Binding-site contacts:
Ligand atom N1 contacts residue ALA214 of chain 1.C at 4.2 Å.
Ligand atom C3 contacts residue HIS216 of chain 1.C at 4.3 Å.
Ligand atom C8 contacts residue THR217 of chain 1.C at 4.3 Å.
Ligand atom C7 contacts residue PHE307 of chain 1.C at 4.3 Å (hydrophobic).
Ligand atom C4 contacts residue PHE362 of chain 1.C at 4.0 Å (hydrophobic).
Ligand atom C3 contacts residue PHE307 of chain 1.C at 3.2 Å (hydrophobic).
Ligand atom C9 contacts residue PHE307 of chain 1.C at 3.3 Å (hydrophobic).
Ligand atom C2 contacts residue PHE307 of chain 1.C at 4.0 Å (hydrophobic).
Ligand atom N1 contacts residue ASP213 of chain 1.C at 3.2 Å (salt-bridge).
Ligand atom C6 contacts residue THR217 of chain 1.C at 3.8 Å.
Ligand atom N1 contacts residue HIS295 of chain 1.C at 3.4 Å.
Ligand atom C2 contacts residue HIS295 of chain 1.C at 3.9 Å.
Ligand atom C6 contacts residue PHE307 of chain 1.C at 4.3 Å (hydrophobic).
Ligand atom C6 contacts residue PHE293 of chain 1.C at 4.0 Å (hydrophobic).
Ligand atom C9 contacts residue PHE362 of chain 1.C at 4.4 Å (hydrophobic).
Ligand atom C2 contacts residue ASN209 of chain 1.C at 4.2 Å.
Ligand atom C2 contacts residue ASP213 of chain 1.C at 3.7 Å.
Ligand atom C5 contacts residue PHE293 of chain 1.C at 4.1 Å (hydrophobic).
Ligand atom C3 contacts residue PHE362 of chain 1.C at 4.0 Å (hydrophobic).
Ligand atom C7 contacts residue ALA214 of chain 1.C at 3.9 Å (hydrophobic).
Ligand atom C8 contacts residue ASP213 of chain 1.C at 4.0 Å.
Ligand atom C8 contacts residue PHE307 of chain 1.C at 3.9 Å (hydrophobic).
Ligand atom C2 contacts residue HIS216 of chain 1.C at 4.0 Å.
Ligand atom C5 contacts residue THR217 of chain 1.C at 4.1 Å.
Ligand atom C8 contacts residue ALA214 of chain 1.C at 4.4 Å (hydrophobic).
Ligand atom C6 contacts residue PHE236 of chain 1.C at 4.4 Å (hydrophobic).
Ligand atom N1 contacts residue PHE307 of chain 1.C at 4.4 Å.
Ligand atom N1 contacts residue HIS216 of chain 1.C at 4.3 Å.
Ligand atom C5 contacts residue PHE307 of chain 1.C at 3.9 Å (hydrophobic).
Ligand atom C3 contacts residue PHE210 of chain 1.C at 4.3 Å (hydrophobic).
Ligand atom C7 contacts residue HIS295 of chain 1.C at 3.7 Å.
Ligand atom C2 contacts residue PHE210 of chain 1.C at 4.5 Å (hydrophobic).
Ligand atom C4 contacts residue PHE307 of chain 1.C at 3.4 Å (hydrophobic).
Ligand atom C8 contacts residue HIS295 of chain 1.C at 3.7 Å.
Ligand atom C7 contacts residue THR217 of chain 1.C at 3.9 Å.
Ligand atom C4 contacts residue THR217 of chain 1.C at 4.5 Å.

This protein binds this small molecule.
Small molecule (SMILES): c1ccc2[nH]ccc2c1

Sequence of chain 1.C:
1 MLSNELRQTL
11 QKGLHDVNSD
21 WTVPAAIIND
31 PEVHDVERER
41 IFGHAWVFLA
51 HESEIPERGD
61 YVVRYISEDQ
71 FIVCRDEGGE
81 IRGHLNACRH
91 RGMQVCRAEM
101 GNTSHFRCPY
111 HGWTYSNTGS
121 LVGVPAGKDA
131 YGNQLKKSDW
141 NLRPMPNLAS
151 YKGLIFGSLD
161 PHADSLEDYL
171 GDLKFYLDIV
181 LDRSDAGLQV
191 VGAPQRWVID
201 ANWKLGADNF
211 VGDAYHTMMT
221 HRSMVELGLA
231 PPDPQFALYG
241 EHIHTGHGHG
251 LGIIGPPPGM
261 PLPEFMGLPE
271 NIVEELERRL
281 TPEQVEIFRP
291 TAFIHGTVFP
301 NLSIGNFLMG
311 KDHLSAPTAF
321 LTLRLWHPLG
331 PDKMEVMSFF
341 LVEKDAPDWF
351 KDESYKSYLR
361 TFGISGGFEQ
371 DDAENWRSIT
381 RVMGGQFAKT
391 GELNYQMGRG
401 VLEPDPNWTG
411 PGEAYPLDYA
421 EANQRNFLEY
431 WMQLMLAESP